The protein below binds the small molecule below.
Small molecule (SMILES): C=N[C@H]1[C@H](O[C@H]2[C@H](O)[C@@H](NC(C)=O)CO[C@@H]2CO)O[C@H](CO)[C@@H](O)[C@@H]1O

Binding-site contacts:
Ligand atom O4 contacts residue ASN154 of chain 1.A at 4.2 Å.
Ligand atom C4 contacts residue ASN154 of chain 1.A at 4.4 Å.
Ligand atom C8 contacts residue ASP2 of chain 1.A at 3.7 Å.
Ligand atom N2 contacts residue PHE3 of chain 1.A at 2.8 Å (h-bond).
Ligand atom O5 contacts residue ASN154 of chain 1.A at 4.0 Å.
Ligand atom C3 contacts residue PHE3 of chain 1.A at 4.2 Å (hydrophobic).
Ligand atom C7 contacts residue PHE3 of chain 1.A at 3.7 Å (hydrophobic).
Ligand atom O5 contacts residue ASP2 of chain 1.A at 4.2 Å.
Ligand atom C6 contacts residue ASP2 of chain 1.A at 3.8 Å.
Ligand atom C1 contacts residue PHE3 of chain 1.A at 3.6 Å (hydrophobic).
Ligand atom C1 contacts residue ASN154 of chain 1.A at 4.2 Å.
Ligand atom C1 contacts residue ASN5 of chain 1.A at 1.4 Å.
Ligand atom N2 contacts residue ASN5 of chain 1.A at 3.0 Å (h-bond).
Ligand atom C8 contacts residue PHE3 of chain 1.A at 3.8 Å (hydrophobic).
Ligand atom N2 contacts residue ASP2 of chain 1.A at 3.8 Å.
Ligand atom C3 contacts residue ASP2 of chain 1.A at 4.1 Å.
Ligand atom C7 contacts residue ASP2 of chain 1.A at 3.9 Å.
Ligand atom O6 contacts residue ASP2 of chain 1.A at 2.4 Å (salt-bridge).
Ligand atom O7 contacts residue ASN5 of chain 1.A at 4.2 Å.
Ligand atom C5 contacts residue ASN5 of chain 1.A at 3.6 Å.
Ligand atom O6 contacts residue ASN154 of chain 1.A at 3.8 Å.
Ligand atom C4 contacts residue ASN5 of chain 1.A at 4.3 Å.
Ligand atom O3 contacts residue ASP2 of chain 1.A at 3.2 Å (salt-bridge).
Ligand atom C5 contacts residue ASN154 of chain 1.A at 3.5 Å.
Ligand atom O5 contacts residue ASN5 of chain 1.A at 2.2 Å (h-bond).
Ligand atom C3 contacts residue ASN5 of chain 1.A at 3.8 Å.
Ligand atom C2 contacts residue ASN5 of chain 1.A at 2.5 Å.
Ligand atom C7 contacts residue ASN5 of chain 1.A at 3.9 Å.
Ligand atom C2 contacts residue PHE3 of chain 1.A at 3.7 Å (hydrophobic).

Sequence of chain 1.A:
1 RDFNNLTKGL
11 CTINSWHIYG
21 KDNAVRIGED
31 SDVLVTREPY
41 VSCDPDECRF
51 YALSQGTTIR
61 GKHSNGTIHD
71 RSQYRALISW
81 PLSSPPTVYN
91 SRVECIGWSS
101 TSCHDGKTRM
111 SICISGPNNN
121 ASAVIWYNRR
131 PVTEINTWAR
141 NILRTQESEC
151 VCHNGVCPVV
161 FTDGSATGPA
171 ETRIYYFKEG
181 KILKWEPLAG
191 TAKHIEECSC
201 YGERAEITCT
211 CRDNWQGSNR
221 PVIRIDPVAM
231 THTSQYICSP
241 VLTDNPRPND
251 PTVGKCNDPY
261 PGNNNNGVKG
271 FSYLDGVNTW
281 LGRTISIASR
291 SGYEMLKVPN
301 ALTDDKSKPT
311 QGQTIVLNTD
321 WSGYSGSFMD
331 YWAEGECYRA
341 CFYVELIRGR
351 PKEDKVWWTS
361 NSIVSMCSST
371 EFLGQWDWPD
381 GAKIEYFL